Binding-site contacts:
Ligand atom O7 contacts residue THR193 of chain 1.D at 4.3 Å.
Ligand atom O6 contacts residue THR193 of chain 1.D at 3.7 Å.
Ligand atom O5 contacts residue THR193 of chain 1.D at 4.1 Å.
Ligand atom C5 contacts residue THR193 of chain 1.D at 3.8 Å.
Ligand atom C8 contacts residue THR193 of chain 1.D at 4.5 Å.
Ligand atom C6 contacts residue THR193 of chain 1.D at 4.2 Å.
Ligand atom C2 contacts residue ASN191 of chain 1.D at 2.5 Å.
Ligand atom N2 contacts residue ILE156 of chain 1.D at 3.9 Å.
Ligand atom O7 contacts residue GLN189 of chain 1.D at 3.7 Å.
Ligand atom C7 contacts residue ILE156 of chain 1.D at 4.0 Å (hydrophobic).
Ligand atom O6 contacts residue GLU194 of chain 1.D at 3.5 Å.
Ligand atom C8 contacts residue ILE156 of chain 1.D at 4.2 Å (hydrophobic).
Ligand atom O5 contacts residue THR227 of chain 1.D at 4.4 Å.
Ligand atom C8 contacts residue THR150 of chain 1.D at 4.1 Å.
Ligand atom O7 contacts residue ILE156 of chain 1.D at 4.5 Å.
Ligand atom C7 contacts residue GLN189 of chain 1.D at 4.5 Å.
Ligand atom C8 contacts residue ASN191 of chain 1.D at 4.4 Å.
Ligand atom C1 contacts residue THR193 of chain 1.D at 4.3 Å.
Ligand atom O5 contacts residue ASN191 of chain 1.D at 2.5 Å (h-bond).
Ligand atom C3 contacts residue ASN191 of chain 1.D at 3.5 Å.
Ligand atom C6 contacts residue GLU194 of chain 1.D at 4.1 Å.
Ligand atom C7 contacts residue ASN191 of chain 1.D at 3.2 Å.
Ligand atom N2 contacts residue ASN191 of chain 1.D at 2.6 Å (h-bond).
Ligand atom C1 contacts residue ASN191 of chain 1.D at 1.4 Å.
Ligand atom O7 contacts residue ASN191 of chain 1.D at 3.2 Å (h-bond).
Ligand atom C4 contacts residue ASN191 of chain 1.D at 4.1 Å.
Ligand atom C8 contacts residue GLU194 of chain 1.D at 3.5 Å.
Ligand atom C5 contacts residue ASN191 of chain 1.D at 3.4 Å.
Ligand atom O7 contacts residue LYS229 of chain 1.D at 3.6 Å.

The protein below binds the small molecule below.
Small molecule (SMILES): CC(=O)N[C@H]1[C@H](O[C@H]2[C@H](O)[C@@H](NC(C)=O)CO[C@@H]2CO)O[C@H](CO)[C@@H](O)[C@@H]1O

Sequence of chain 1.D:
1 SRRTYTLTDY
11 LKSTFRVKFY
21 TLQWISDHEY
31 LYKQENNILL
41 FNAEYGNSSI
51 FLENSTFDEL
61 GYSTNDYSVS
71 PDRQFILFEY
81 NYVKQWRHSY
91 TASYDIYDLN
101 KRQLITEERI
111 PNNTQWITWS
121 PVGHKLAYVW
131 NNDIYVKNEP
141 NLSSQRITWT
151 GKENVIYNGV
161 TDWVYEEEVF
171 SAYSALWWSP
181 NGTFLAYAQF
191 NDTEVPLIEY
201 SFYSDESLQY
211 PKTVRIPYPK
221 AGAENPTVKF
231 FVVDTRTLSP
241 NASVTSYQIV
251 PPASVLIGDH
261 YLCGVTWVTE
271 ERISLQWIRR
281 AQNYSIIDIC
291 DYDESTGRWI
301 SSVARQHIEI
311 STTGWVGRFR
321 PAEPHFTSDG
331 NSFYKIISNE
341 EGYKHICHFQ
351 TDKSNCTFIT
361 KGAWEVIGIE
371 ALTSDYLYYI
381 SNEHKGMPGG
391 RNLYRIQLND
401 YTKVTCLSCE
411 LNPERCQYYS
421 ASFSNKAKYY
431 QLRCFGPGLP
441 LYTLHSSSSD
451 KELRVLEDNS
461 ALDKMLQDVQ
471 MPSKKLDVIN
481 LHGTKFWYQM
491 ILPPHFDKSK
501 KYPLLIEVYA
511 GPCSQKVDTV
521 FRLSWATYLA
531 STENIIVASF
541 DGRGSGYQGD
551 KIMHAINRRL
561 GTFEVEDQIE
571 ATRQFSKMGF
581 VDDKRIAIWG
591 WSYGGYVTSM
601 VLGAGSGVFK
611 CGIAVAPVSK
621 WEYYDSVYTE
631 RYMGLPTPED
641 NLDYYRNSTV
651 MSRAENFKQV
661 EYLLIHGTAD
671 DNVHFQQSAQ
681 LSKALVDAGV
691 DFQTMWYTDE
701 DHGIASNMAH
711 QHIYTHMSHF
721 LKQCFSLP